Sequence of chain 1.A:
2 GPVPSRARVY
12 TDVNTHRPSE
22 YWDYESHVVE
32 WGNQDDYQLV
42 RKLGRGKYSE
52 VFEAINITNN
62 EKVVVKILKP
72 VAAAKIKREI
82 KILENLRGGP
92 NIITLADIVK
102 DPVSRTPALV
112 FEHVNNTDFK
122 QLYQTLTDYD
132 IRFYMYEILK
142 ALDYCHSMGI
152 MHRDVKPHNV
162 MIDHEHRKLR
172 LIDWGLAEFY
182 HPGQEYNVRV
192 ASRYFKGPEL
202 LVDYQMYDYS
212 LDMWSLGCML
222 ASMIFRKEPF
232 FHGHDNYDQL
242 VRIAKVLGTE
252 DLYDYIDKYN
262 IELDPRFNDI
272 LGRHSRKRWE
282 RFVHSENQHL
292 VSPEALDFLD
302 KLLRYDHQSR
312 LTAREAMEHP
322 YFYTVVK

A small-molecule ligand and the protein it binds are described below.
Small molecule (SMILES): [NH3+]Cc1cc(Cl)c(-c2ccccc2)c(Cl)c1

Binding-site contacts:
Ligand atom C5 contacts residue ILE163 of chain 1.A at 3.7 Å (hydrophobic).
Ligand atom C8 contacts residue LEU127 of chain 1.A at 4.0 Å (hydrophobic).
Ligand atom C11 contacts residue MET220 of chain 1.A at 3.8 Å (hydrophobic).
Ligand atom CL1 contacts residue ILE163 of chain 1.A at 4.2 Å.
Ligand atom C1 contacts residue ILE163 of chain 1.A at 4.1 Å (hydrophobic).
Ligand atom C10 contacts residue ILE132 of chain 1.A at 4.0 Å (hydrophobic).
Ligand atom C11 contacts residue MET224 of chain 1.A at 3.6 Å (hydrophobic).
Ligand atom C9 contacts residue ILE132 of chain 1.A at 4.1 Å (hydrophobic).
Ligand atom C10 contacts residue MET224 of chain 1.A at 3.9 Å (hydrophobic).
Ligand atom C1 contacts residue PRO158 of chain 1.A at 3.9 Å (hydrophobic).
Ligand atom C10 contacts residue MET136 of chain 1.A at 3.9 Å (hydrophobic).
Ligand atom C contacts residue ASN117 of chain 1.A at 4.2 Å.
Ligand atom CL contacts residue TYR124 of chain 1.A at 3.6 Å.
Ligand atom C contacts residue LEU123 of chain 1.A at 3.8 Å (hydrophobic).
Ligand atom C2 contacts residue LEU123 of chain 1.A at 3.8 Å (hydrophobic).
Ligand atom CL contacts residue MET224 of chain 1.A at 3.7 Å.
Ligand atom C contacts residue PRO158 of chain 1.A at 3.9 Å (hydrophobic).
Ligand atom CL1 contacts residue ILE139 of chain 1.A at 3.5 Å.
Ligand atom C6 contacts residue VAL161 of chain 1.A at 3.3 Å (hydrophobic).
Ligand atom C5 contacts residue PRO158 of chain 1.A at 4.1 Å (hydrophobic).
Ligand atom N contacts residue PRO158 of chain 1.A at 2.8 Å (h-bond).
Ligand atom C12 contacts residue MET220 of chain 1.A at 3.9 Å (hydrophobic).
Ligand atom C contacts residue VAL161 of chain 1.A at 3.3 Å (hydrophobic).
Ligand atom C6 contacts residue ILE163 of chain 1.A at 3.7 Å (hydrophobic).
Ligand atom CL contacts residue LEU123 of chain 1.A at 3.8 Å.
Ligand atom N contacts residue VAL161 of chain 1.A at 2.9 Å (h-bond).
Ligand atom CL1 contacts residue VAL161 of chain 1.A at 3.5 Å.
Ligand atom C contacts residue PHE120 of chain 1.A at 3.9 Å (hydrophobic).
Ligand atom C4 contacts residue ILE163 of chain 1.A at 4.1 Å (hydrophobic).
Ligand atom C6 contacts residue PRO158 of chain 1.A at 3.5 Å (hydrophobic).
Ligand atom C5 contacts residue VAL161 of chain 1.A at 4.3 Å (hydrophobic).
Ligand atom C3 contacts residue LEU123 of chain 1.A at 4.3 Å (hydrophobic).
Ligand atom C1 contacts residue LEU123 of chain 1.A at 4.0 Å (hydrophobic).
Ligand atom C1 contacts residue VAL161 of chain 1.A at 3.8 Å (hydrophobic).
Ligand atom C9 contacts residue TYR135 of chain 1.A at 4.4 Å (hydrophobic).
Ligand atom C9 contacts residue MET136 of chain 1.A at 4.2 Å (hydrophobic).
Ligand atom CL contacts residue LEU127 of chain 1.A at 3.9 Å.
Ligand atom C8 contacts residue TYR135 of chain 1.A at 4.3 Å (hydrophobic).
Ligand atom N contacts residue PHE120 of chain 1.A at 4.0 Å.
Ligand atom CL1 contacts residue MET220 of chain 1.A at 3.5 Å.